A protein and the small-molecule ligand that binds it are described below.
Small molecule (SMILES): CC(=O)N[C@@H]1[C@@H](O)[C@H](O)[C@@H](CO)O[C@H]1O

Sequence of chain 1.B:
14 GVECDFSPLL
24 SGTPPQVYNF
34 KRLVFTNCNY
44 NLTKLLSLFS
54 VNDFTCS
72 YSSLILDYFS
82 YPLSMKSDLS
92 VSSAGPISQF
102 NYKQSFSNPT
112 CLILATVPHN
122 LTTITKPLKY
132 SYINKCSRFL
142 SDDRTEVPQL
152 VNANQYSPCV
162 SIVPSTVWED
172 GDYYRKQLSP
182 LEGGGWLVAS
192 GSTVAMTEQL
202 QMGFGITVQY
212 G

Binding-site contacts:
Ligand atom C4 contacts residue SER50 of chain 1.B at 3.9 Å.
Ligand atom C6 contacts residue LEU51 of chain 1.B at 4.0 Å (hydrophobic).
Ligand atom O6 contacts residue LEU51 of chain 1.B at 4.1 Å.
Ligand atom C1 contacts residue ASN121 of chain 1.B at 1.4 Å.
Ligand atom N2 contacts residue ASN121 of chain 1.B at 2.9 Å (h-bond).
Ligand atom O5 contacts residue ASN121 of chain 1.B at 2.4 Å (h-bond).
Ligand atom C3 contacts residue ASN121 of chain 1.B at 3.8 Å.
Ligand atom C4 contacts residue LEU51 of chain 1.B at 4.4 Å (hydrophobic).
Ligand atom C4 contacts residue PRO119 of chain 1.B at 4.4 Å (hydrophobic).
Ligand atom C3 contacts residue PRO119 of chain 1.B at 4.5 Å (hydrophobic).
Ligand atom C5 contacts residue SER50 of chain 1.B at 4.2 Å.
Ligand atom C6 contacts residue SER50 of chain 1.B at 3.5 Å.
Ligand atom O4 contacts residue PHE52 of chain 1.B at 4.5 Å.
Ligand atom C2 contacts residue ASN121 of chain 1.B at 2.5 Å.
Ligand atom C4 contacts residue ASN121 of chain 1.B at 4.2 Å.
Ligand atom C5 contacts residue ASN121 of chain 1.B at 3.7 Å.
Ligand atom O4 contacts residue SER50 of chain 1.B at 2.9 Å (h-bond).
Ligand atom O3 contacts residue PRO119 of chain 1.B at 4.1 Å.
Ligand atom C8 contacts residue HIS120 of chain 1.B at 3.6 Å.
Ligand atom C8 contacts residue ASN121 of chain 1.B at 3.4 Å.
Ligand atom O7 contacts residue ASN121 of chain 1.B at 4.3 Å.
Ligand atom C7 contacts residue ASN121 of chain 1.B at 3.4 Å.
Ligand atom C8 contacts residue PRO119 of chain 1.B at 3.4 Å (hydrophobic).
Ligand atom C2 contacts residue PRO119 of chain 1.B at 4.0 Å (hydrophobic).
Ligand atom O6 contacts residue SER50 of chain 1.B at 4.2 Å.